This small molecule binds to this protein.
Small molecule (SMILES): COc1ccc(C[C@H](NC(=O)[C@@H](C)NC(=O)C2=CC3=CCC=CC3=C2C)C(=O)N[C@@H](Cc2ccccc2)[C@@H](O)[C@H](C)CO)cc1

Sequence of chain 1.Z:
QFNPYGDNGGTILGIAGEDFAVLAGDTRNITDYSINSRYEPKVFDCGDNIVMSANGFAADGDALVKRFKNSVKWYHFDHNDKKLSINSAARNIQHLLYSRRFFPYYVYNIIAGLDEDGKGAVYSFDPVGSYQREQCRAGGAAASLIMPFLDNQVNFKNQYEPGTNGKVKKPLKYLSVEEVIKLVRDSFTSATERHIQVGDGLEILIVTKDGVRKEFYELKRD

Sequence of chain 1.Y:
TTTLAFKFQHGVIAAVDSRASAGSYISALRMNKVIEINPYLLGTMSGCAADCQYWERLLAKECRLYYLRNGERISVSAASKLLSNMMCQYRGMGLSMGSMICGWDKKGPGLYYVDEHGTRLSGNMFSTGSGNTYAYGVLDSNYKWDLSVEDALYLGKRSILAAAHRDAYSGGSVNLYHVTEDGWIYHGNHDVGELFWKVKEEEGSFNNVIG

Binding-site contacts:
Ligand atom C29 contacts residue SER130 of chain 1.Z at 3.1 Å.
Ligand atom O13 contacts residue ALA20 of chain 1.Y at 3.4 Å.
Ligand atom C2 contacts residue GLY47 of chain 1.Y at 3.3 Å.
Ligand atom C21 contacts residue MET31 of chain 1.Y at 3.3 Å (hydrophobic).
Ligand atom O45 contacts residue ALA49 of chain 1.Y at 3.4 Å (h-bond).
Ligand atom C12 contacts residue GLY47 of chain 1.Y at 3.6 Å.
Ligand atom C27 contacts residue THR1 of chain 1.Y at 2.4 Å.
Ligand atom C25 contacts residue TYR169 of chain 1.Y at 3.6 Å (hydrophobic).
Ligand atom C35 contacts residue ARG137 of chain 1.Z at 3.5 Å.
Ligand atom C29 contacts residue ALA49 of chain 1.Y at 3.6 Å (hydrophobic).
Ligand atom C33 contacts residue SER124 of chain 1.Z at 3.5 Å.
Ligand atom C39 contacts residue SER27 of chain 1.Y at 3.2 Å.
Ligand atom O24 contacts residue THR1 of chain 1.Y at 2.3 Å (h-bond).
Ligand atom C16 contacts residue THR1 of chain 1.Y at 2.7 Å.
Ligand atom C20 contacts residue MET31 of chain 1.Y at 3.6 Å (hydrophobic).
Ligand atom C5 contacts residue GLY47 of chain 1.Y at 3.3 Å.
Ligand atom C15 contacts residue THR1 of chain 1.Y at 2.3 Å.
Ligand atom N1 contacts residue SER21 of chain 1.Y at 3.2 Å (h-bond).
Ligand atom O40 contacts residue SER27 of chain 1.Y at 2.9 Å (h-bond).
Ligand atom O40 contacts residue ALA22 of chain 1.Y at 3.7 Å.
Ligand atom C26 contacts residue THR1 of chain 1.Y at 2.5 Å.
Ligand atom C22 contacts residue LYS33 of chain 1.Y at 3.3 Å.
Ligand atom C38 contacts residue SER27 of chain 1.Y at 3.5 Å.
Ligand atom C34 contacts residue ARG137 of chain 1.Z at 3.5 Å.
Ligand atom C42 contacts residue SER21 of chain 1.Y at 3.0 Å.
Ligand atom O40 contacts residue SER21 of chain 1.Y at 3.6 Å (h-bond).
Ligand atom C16 contacts residue GLY47 of chain 1.Y at 3.6 Å.
Ligand atom C26 contacts residue TYR169 of chain 1.Y at 3.2 Å (hydrophobic).
Ligand atom N14 contacts residue GLY47 of chain 1.Y at 3.1 Å (h-bond).
Ligand atom C20 contacts residue ALA49 of chain 1.Y at 3.6 Å (hydrophobic).
Ligand atom C25 contacts residue THR1 of chain 1.Y at 1.5 Å.
Ligand atom C23 contacts residue THR1 of chain 1.Y at 1.4 Å.
Ligand atom C37 contacts residue SER27 of chain 1.Y at 3.4 Å.
Ligand atom N14 contacts residue THR1 of chain 1.Y at 3.6 Å (h-bond).
Ligand atom C17 contacts residue LYS33 of chain 1.Y at 3.5 Å.
Ligand atom O28 contacts residue THR1 of chain 1.Y at 3.6 Å.
Ligand atom C34 contacts residue SER124 of chain 1.Z at 3.4 Å.
Ligand atom C26 contacts residue ARG19 of chain 1.Y at 3.2 Å.
Ligand atom O13 contacts residue SER21 of chain 1.Y at 3.5 Å (h-bond).
Ligand atom O24 contacts residue GLY47 of chain 1.Y at 3.4 Å (h-bond).